Sequence of chain 1.A:
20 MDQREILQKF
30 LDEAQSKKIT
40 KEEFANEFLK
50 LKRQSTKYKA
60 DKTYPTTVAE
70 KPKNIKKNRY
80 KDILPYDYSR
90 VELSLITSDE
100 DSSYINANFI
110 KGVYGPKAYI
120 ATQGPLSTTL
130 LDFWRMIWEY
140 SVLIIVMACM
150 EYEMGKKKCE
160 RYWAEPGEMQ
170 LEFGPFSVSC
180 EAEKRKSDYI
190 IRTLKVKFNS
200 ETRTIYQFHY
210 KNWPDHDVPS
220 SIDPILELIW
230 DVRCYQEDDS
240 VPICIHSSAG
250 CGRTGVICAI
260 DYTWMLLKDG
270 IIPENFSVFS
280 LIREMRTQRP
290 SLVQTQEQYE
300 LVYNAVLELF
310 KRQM

Binding-site contacts:
Ligand atom CE2 contacts residue ALA248 of chain 1.A at 3.6 Å (hydrophobic).
Ligand atom OE2 contacts residue LYS80 of chain 1.A at 3.4 Å.
Ligand atom CB contacts residue ILE82 of chain 1.A at 3.4 Å (hydrophobic).
Ligand atom O2P contacts residue GLY249 of chain 1.A at 3.2 Å (h-bond).
Ligand atom CG contacts residue ALA248 of chain 1.A at 3.5 Å (hydrophobic).
Ligand atom N contacts residue TYR79 of chain 1.A at 3.4 Å.
Ligand atom C contacts residue ASP81 of chain 1.A at 3.1 Å.
Ligand atom O1P contacts residue ARG252 of chain 1.A at 2.7 Å (salt-bridge).
Ligand atom O3P contacts residue SER246 of chain 1.A at 3.3 Å (h-bond).
Ligand atom CB contacts residue ASP81 of chain 1.A at 3.4 Å.
Ligand atom CB contacts residue TYR79 of chain 1.A at 3.4 Å (hydrophobic).
Ligand atom CA contacts residue ASP81 of chain 1.A at 3.1 Å.
Ligand atom N contacts residue ARG78 of chain 1.A at 3.5 Å (salt-bridge).
Ligand atom O3P contacts residue ARG252 of chain 1.A at 2.9 Å (salt-bridge).
Ligand atom O contacts residue ARG78 of chain 1.A at 3.5 Å (salt-bridge).
Ligand atom O1P contacts residue GLY251 of chain 1.A at 3.4 Å.
Ligand atom C contacts residue ARG78 of chain 1.A at 3.4 Å.
Ligand atom OD1 contacts residue LYS156 of chain 1.A at 3.2 Å (salt-bridge).
Ligand atom N contacts residue ASP81 of chain 1.A at 2.8 Å (salt-bridge).
Ligand atom O3P contacts residue ALA248 of chain 1.A at 3.2 Å (h-bond).
Ligand atom O2P contacts residue CYS250 of chain 1.A at 2.8 Å (h-bond).
Ligand atom O2P contacts residue GLY251 of chain 1.A at 3.2 Å (h-bond).
Ligand atom CG contacts residue LYS80 of chain 1.A at 3.4 Å.
Ligand atom CD2 contacts residue ALA248 of chain 1.A at 3.4 Å (hydrophobic).
Ligand atom OD1 contacts residue LYS155 of chain 1.A at 3.5 Å.
Ligand atom O1P contacts residue SER246 of chain 1.A at 3.4 Å (h-bond).
Ligand atom O2P contacts residue SER246 of chain 1.A at 2.5 Å (h-bond).
Ligand atom O2P contacts residue ALA248 of chain 1.A at 3.2 Å (h-bond).
Ligand atom CG contacts residue ASP81 of chain 1.A at 3.3 Å.
Ligand atom OD2 contacts residue LYS157 of chain 1.A at 3.0 Å (salt-bridge).
Ligand atom OD2 contacts residue TYR79 of chain 1.A at 3.4 Å (h-bond).
Ligand atom P contacts residue SER246 of chain 1.A at 3.2 Å.
Ligand atom CB contacts residue ARG78 of chain 1.A at 3.6 Å.
Ligand atom CB contacts residue ASP81 of chain 1.A at 3.0 Å.
Ligand atom N contacts residue ASP81 of chain 1.A at 2.9 Å (salt-bridge).
Ligand atom O3P contacts residue SER247 of chain 1.A at 2.8 Å (h-bond).
Ligand atom OD2 contacts residue LYS156 of chain 1.A at 3.2 Å (salt-bridge).
Ligand atom CG contacts residue LYS156 of chain 1.A at 3.4 Å.
Ligand atom CD2 contacts residue ILE82 of chain 1.A at 3.6 Å (hydrophobic).
Ligand atom O contacts residue TYR79 of chain 1.A at 3.5 Å.

The protein below binds the small molecule below.
Small molecule (SMILES): N[C@@H](CC(=O)O)C(=O)NCC(=O)N[C@@H](CCC(=O)O)C(=O)N[C@@H](CCC(=O)O)C(=O)N[C@@H](Cc1ccc(OP(=O)(O)O)cc1)C(=O)N[C@@H](CC(=O)O)C(=O)N[C@@H](CC(=O)O)C(=O)N1CCC[C@H]1C(=O)N[C@@H](Cc1ccccc1)C(=O)O